A small-molecule ligand and the protein it binds are described below.
Small molecule (SMILES): CCC(CC)O[C@@H]1C=C(C(=O)O)C[C@H](N)[C@H]1NC(C)=O

Sequence of chain 3.A:
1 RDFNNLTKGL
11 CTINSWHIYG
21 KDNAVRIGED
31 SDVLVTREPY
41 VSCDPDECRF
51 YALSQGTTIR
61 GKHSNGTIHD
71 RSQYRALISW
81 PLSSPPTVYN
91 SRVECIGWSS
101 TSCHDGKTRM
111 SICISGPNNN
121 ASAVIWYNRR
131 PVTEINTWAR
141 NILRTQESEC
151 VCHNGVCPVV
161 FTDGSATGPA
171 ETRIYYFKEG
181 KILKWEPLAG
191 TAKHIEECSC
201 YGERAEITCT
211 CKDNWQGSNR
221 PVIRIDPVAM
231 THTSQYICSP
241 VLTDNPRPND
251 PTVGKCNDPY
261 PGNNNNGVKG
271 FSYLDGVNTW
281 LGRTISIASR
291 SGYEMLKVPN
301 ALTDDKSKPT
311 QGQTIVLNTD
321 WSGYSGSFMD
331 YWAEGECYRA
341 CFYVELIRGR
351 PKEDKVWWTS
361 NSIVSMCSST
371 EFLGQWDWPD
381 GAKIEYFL

Binding-site contacts:
Ligand atom C11 contacts residue ILE142 of chain 3.A at 3.7 Å (hydrophobic).
Ligand atom C4 contacts residue GLU197 of chain 3.A at 4.0 Å.
Ligand atom C91 contacts residue ASN214 of chain 3.A at 4.1 Å.
Ligand atom C8 contacts residue GLU196 of chain 3.A at 3.6 Å.
Ligand atom C9 contacts residue LYS212 of chain 3.A at 3.7 Å.
Ligand atom N4 contacts residue ASP70 of chain 3.A at 2.8 Å (salt-bridge).
Ligand atom C9 contacts residue ASN214 of chain 3.A at 4.1 Å.
Ligand atom C6 contacts residue TYR324 of chain 3.A at 4.0 Å (hydrophobic).
Ligand atom C1 contacts residue ARG290 of chain 3.A at 3.5 Å.
Ligand atom C82 contacts residue ILE142 of chain 3.A at 3.7 Å (hydrophobic).
Ligand atom C7 contacts residue TYR324 of chain 3.A at 3.4 Å (hydrophobic).
Ligand atom C4 contacts residue GLU38 of chain 3.A at 3.6 Å.
Ligand atom C10 contacts residue ARG71 of chain 3.A at 3.6 Å.
Ligand atom O10 contacts residue ARG71 of chain 3.A at 2.6 Å (salt-bridge).
Ligand atom C81 contacts residue ALA166 of chain 3.A at 4.1 Å (hydrophobic).
Ligand atom O10 contacts residue ASP70 of chain 3.A at 3.3 Å.
Ligand atom O1A contacts residue GLY267 of chain 3.A at 4.2 Å.
Ligand atom C11 contacts residue ARG144 of chain 3.A at 4.2 Å.
Ligand atom C4 contacts residue TYR324 of chain 3.A at 3.5 Å (hydrophobic).
Ligand atom C11 contacts residue ARG71 of chain 3.A at 4.0 Å.
Ligand atom O1A contacts residue ARG290 of chain 3.A at 2.7 Å (salt-bridge).
Ligand atom O1B contacts residue ARG290 of chain 3.A at 2.9 Å (salt-bridge).
Ligand atom C5 contacts residue ASP70 of chain 3.A at 3.7 Å.
Ligand atom C1 contacts residue ARG37 of chain 3.A at 3.9 Å.
Ligand atom C3 contacts residue TYR324 of chain 3.A at 3.0 Å (hydrophobic).
Ligand atom C9 contacts residue ALA166 of chain 3.A at 4.2 Å (hydrophobic).
Ligand atom C11 contacts residue TRP98 of chain 3.A at 3.7 Å (hydrophobic).
Ligand atom N4 contacts residue GLU38 of chain 3.A at 2.8 Å (salt-bridge).
Ligand atom C82 contacts residue ARG144 of chain 3.A at 3.7 Å.
Ligand atom C3 contacts residue ASP70 of chain 3.A at 3.3 Å.
Ligand atom C3 contacts residue GLU38 of chain 3.A at 3.5 Å.
Ligand atom C3 contacts residue ARG37 of chain 3.A at 3.8 Å.
Ligand atom C6 contacts residue GLU197 of chain 3.A at 4.0 Å.
Ligand atom C1 contacts residue TYR324 of chain 3.A at 3.0 Å (hydrophobic).
Ligand atom C4 contacts residue ASP70 of chain 3.A at 3.5 Å.
Ligand atom C9 contacts residue GLU196 of chain 3.A at 3.2 Å.
Ligand atom O1A contacts residue TYR324 of chain 3.A at 3.5 Å (h-bond).
Ligand atom C2 contacts residue TYR324 of chain 3.A at 2.8 Å (hydrophobic).
Ligand atom O1B contacts residue TYR324 of chain 3.A at 3.4 Å (h-bond).
Ligand atom O1B contacts residue ARG37 of chain 3.A at 2.8 Å (salt-bridge).